Sequence of chain 1.K:
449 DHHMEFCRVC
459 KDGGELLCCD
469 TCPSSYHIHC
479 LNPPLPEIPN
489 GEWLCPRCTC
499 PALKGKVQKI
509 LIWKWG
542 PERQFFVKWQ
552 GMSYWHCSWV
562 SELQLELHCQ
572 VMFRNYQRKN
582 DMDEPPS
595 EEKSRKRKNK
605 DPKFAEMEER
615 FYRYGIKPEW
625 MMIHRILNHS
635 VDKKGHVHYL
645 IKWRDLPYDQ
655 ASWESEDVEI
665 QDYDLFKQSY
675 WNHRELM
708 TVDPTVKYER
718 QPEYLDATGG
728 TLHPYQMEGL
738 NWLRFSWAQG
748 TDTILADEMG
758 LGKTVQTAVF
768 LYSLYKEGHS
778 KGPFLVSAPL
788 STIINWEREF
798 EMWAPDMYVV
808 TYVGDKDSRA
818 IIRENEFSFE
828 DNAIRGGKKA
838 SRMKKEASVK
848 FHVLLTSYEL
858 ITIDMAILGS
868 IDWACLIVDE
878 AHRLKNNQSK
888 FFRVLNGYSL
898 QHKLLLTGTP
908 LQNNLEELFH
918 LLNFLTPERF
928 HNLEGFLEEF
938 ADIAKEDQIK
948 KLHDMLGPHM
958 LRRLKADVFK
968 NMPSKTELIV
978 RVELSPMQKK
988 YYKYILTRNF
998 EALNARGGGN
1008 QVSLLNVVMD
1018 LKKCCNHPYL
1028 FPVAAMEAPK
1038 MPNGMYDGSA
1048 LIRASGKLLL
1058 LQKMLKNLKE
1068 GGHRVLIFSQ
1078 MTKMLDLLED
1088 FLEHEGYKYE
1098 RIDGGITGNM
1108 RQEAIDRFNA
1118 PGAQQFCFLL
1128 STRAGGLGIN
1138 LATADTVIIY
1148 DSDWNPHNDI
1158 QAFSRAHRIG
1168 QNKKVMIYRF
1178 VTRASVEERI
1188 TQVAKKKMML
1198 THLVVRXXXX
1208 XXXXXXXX

Binding-site contacts:
Ligand atom O1G contacts residue ARG1165 of chain 1.K at 3.2 Å.
Ligand atom O3A contacts residue ARG1165 of chain 1.K at 2.7 Å (salt-bridge).
Ligand atom O2G contacts residue MET756 of chain 1.K at 3.5 Å.
Ligand atom C6 contacts residue HIS730 of chain 1.K at 3.4 Å.
Ligand atom N6 contacts residue HIS730 of chain 1.K at 3.5 Å (h-bond).
Ligand atom O1B contacts residue MG1 of chain 1.N at 2.5 Å.
Ligand atom O2B contacts residue THR761 of chain 1.K at 2.4 Å (h-bond).
Ligand atom O2B contacts residue MG1 of chain 1.N at 2.3 Å.
Ligand atom N6 contacts residue TRP800 of chain 1.K at 3.3 Å.
Ligand atom PG contacts residue MG1 of chain 1.N at 3.5 Å.
Ligand atom PA contacts residue THR761 of chain 1.K at 3.4 Å.
Ligand atom PA contacts residue GLY759 of chain 1.K at 3.4 Å.
Ligand atom O1B contacts residue LYS760 of chain 1.K at 3.3 Å.
Ligand atom O3G contacts residue ARG1165 of chain 1.K at 3.6 Å (salt-bridge).
Ligand atom O1B contacts residue THR761 of chain 1.K at 3.4 Å (h-bond).
Ligand atom PG contacts residue ARG1162 of chain 1.K at 3.5 Å.
Ligand atom PG contacts residue ARG1165 of chain 1.K at 3.5 Å.
Ligand atom O3A contacts residue GLY759 of chain 1.K at 3.0 Å (h-bond).
Ligand atom O5' contacts residue ARG1165 of chain 1.K at 2.6 Å (salt-bridge).
Ligand atom PB contacts residue THR761 of chain 1.K at 3.3 Å.
Ligand atom PG contacts residue GLY757 of chain 1.K at 3.5 Å.
Ligand atom O1G contacts residue MET756 of chain 1.K at 3.3 Å.
Ligand atom PA contacts residue ARG1165 of chain 1.K at 3.3 Å.
Ligand atom O2A contacts residue VAL762 of chain 1.K at 3.4 Å.
Ligand atom O4' contacts residue ILE1166 of chain 1.K at 3.6 Å.
Ligand atom N3B contacts residue ARG1165 of chain 1.K at 3.1 Å (salt-bridge).
Ligand atom O2A contacts residue GLY759 of chain 1.K at 2.5 Å (h-bond).
Ligand atom O3G contacts residue GLY757 of chain 1.K at 2.8 Å (h-bond).
Ligand atom PB contacts residue MG1 of chain 1.N at 2.5 Å.
Ligand atom N3B contacts residue MG1 of chain 1.N at 2.7 Å.
Ligand atom O1G contacts residue ARG1162 of chain 1.K at 2.5 Å (salt-bridge).
Ligand atom C5' contacts residue ARG1165 of chain 1.K at 3.5 Å.
Ligand atom O2G contacts residue MG1 of chain 1.N at 3.2 Å.
Ligand atom O1A contacts residue THR761 of chain 1.K at 3.0 Å (h-bond).
Ligand atom O1G contacts residue GLY757 of chain 1.K at 3.0 Å (h-bond).
Ligand atom O2A contacts residue THR761 of chain 1.K at 3.3 Å.
Ligand atom PB contacts residue ARG1165 of chain 1.K at 3.5 Å.
Ligand atom C6 contacts residue TRP800 of chain 1.K at 3.4 Å (hydrophobic).
Ligand atom O2G contacts residue ARG1162 of chain 1.K at 3.3 Å (salt-bridge).
Ligand atom O3G contacts residue MET756 of chain 1.K at 3.4 Å.

A protein and the small-molecule ligand that binds it are described below.
Small molecule (SMILES): Nc1ncnc2c1ncn2[C@@H]1O[C@H](CO[P](=O)(O)O[P](=O)(O)NP(=O)(O)O)[C@@H](O)[C@H]1O